Binding-site contacts:
Ligand atom C4 contacts residue ASN178 of chain 1.F at 4.0 Å.
Ligand atom O7 contacts residue PRO71 of chain 1.F at 4.2 Å.
Ligand atom O7 contacts residue ASN178 of chain 1.F at 3.7 Å.
Ligand atom C7 contacts residue PHE176 of chain 1.F at 4.3 Å (hydrophobic).
Ligand atom O6 contacts residue ASN178 of chain 1.F at 4.2 Å.
Ligand atom C6 contacts residue ASN178 of chain 1.F at 4.4 Å.
Ligand atom C2 contacts residue ASN178 of chain 1.F at 2.2 Å.
Ligand atom C8 contacts residue ASN178 of chain 1.F at 3.9 Å.
Ligand atom C8 contacts residue PHE176 of chain 1.F at 2.9 Å (hydrophobic).
Ligand atom C8 contacts residue PRO71 of chain 1.F at 4.1 Å (hydrophobic).
Ligand atom O3 contacts residue PRO71 of chain 1.F at 3.3 Å.
Ligand atom O6 contacts residue LEU94 of chain 1.F at 3.9 Å.
Ligand atom O5 contacts residue ASN178 of chain 1.F at 2.1 Å (h-bond).
Ligand atom C8 contacts residue LYS177 of chain 1.F at 4.3 Å.
Ligand atom C1 contacts residue ASN178 of chain 1.F at 1.3 Å.
Ligand atom C7 contacts residue PRO71 of chain 1.F at 4.0 Å (hydrophobic).
Ligand atom C3 contacts residue ASN178 of chain 1.F at 3.6 Å.
Ligand atom N2 contacts residue PRO71 of chain 1.F at 4.2 Å.
Ligand atom N2 contacts residue ASN178 of chain 1.F at 2.7 Å (h-bond).
Ligand atom C7 contacts residue ASN178 of chain 1.F at 3.5 Å.
Ligand atom C8 contacts residue HIS69 of chain 1.F at 4.4 Å.
Ligand atom O7 contacts residue PHE176 of chain 1.F at 4.2 Å.
Ligand atom C5 contacts residue ASN178 of chain 1.F at 3.4 Å.
Ligand atom C3 contacts residue PRO71 of chain 1.F at 4.2 Å (hydrophobic).
Ligand atom C6 contacts residue TYR683 of chain 1.F at 4.4 Å (hydrophobic).

Sequence of chain 1.F:
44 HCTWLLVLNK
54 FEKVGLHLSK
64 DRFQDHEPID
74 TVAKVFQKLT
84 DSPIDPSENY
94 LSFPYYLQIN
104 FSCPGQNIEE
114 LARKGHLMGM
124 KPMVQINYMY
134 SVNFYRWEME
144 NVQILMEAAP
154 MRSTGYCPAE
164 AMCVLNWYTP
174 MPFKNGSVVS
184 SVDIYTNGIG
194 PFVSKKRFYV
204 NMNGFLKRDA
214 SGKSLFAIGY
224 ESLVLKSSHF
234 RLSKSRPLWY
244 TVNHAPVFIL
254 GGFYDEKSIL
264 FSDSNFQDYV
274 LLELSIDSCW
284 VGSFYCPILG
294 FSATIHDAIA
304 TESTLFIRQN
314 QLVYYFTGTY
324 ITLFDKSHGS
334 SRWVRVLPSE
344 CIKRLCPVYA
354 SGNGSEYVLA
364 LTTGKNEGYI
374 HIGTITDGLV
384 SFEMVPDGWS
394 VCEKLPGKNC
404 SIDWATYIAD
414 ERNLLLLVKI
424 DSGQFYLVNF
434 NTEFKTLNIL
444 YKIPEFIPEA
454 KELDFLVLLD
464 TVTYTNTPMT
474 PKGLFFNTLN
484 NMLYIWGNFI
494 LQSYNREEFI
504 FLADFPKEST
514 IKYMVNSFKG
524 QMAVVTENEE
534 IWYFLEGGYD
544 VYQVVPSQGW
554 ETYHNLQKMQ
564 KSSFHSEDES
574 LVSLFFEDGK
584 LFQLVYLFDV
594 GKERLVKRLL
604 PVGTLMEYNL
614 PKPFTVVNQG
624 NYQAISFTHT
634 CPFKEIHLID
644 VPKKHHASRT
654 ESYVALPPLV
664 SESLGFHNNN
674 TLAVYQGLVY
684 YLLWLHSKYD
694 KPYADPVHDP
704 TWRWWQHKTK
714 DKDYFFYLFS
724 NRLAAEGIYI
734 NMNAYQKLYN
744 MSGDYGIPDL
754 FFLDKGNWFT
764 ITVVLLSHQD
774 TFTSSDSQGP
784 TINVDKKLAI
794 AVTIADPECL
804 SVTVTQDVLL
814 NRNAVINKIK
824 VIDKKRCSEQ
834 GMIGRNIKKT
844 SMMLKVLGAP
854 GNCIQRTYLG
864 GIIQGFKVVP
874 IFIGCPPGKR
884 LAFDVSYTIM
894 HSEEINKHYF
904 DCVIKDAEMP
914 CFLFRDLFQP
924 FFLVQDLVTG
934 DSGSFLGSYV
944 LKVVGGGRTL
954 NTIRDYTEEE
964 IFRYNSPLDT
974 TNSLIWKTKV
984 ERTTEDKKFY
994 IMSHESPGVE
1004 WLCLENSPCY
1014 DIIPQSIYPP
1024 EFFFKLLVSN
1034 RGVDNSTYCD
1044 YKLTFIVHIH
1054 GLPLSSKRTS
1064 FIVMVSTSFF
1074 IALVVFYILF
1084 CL

This protein binds this small molecule.
Small molecule (SMILES): CC(=O)N[C@H]1[C@H](O[C@H]2[C@H](O)[C@@H](NC(C)=O)CO[C@@H]2CO)O[C@H](CO)[C@@H](O[C@@H]2O[C@H](CO)[C@@H](O)[C@H](O)[C@@H]2O)[C@@H]1O